Sequence of chain 1.A:
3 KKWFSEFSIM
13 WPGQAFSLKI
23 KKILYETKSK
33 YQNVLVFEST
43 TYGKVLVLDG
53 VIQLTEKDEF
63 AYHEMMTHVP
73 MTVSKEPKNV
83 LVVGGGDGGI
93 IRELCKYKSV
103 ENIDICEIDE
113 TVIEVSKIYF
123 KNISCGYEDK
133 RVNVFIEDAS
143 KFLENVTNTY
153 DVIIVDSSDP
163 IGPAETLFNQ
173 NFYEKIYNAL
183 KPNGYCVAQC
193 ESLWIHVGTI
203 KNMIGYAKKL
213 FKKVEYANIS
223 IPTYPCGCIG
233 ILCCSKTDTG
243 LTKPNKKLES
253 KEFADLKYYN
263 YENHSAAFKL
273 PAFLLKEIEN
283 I

The small molecule below binds the protein below.
Small molecule (SMILES): Cc1ccc(N)cc1

Binding-site contacts:
Ligand atom C2 contacts residue TYR226 of chain 1.A at 3.5 Å (hydrophobic).
Ligand atom C1 contacts residue GLN191 of chain 1.A at 3.9 Å.
Ligand atom C1 contacts residue S4M1 of chain 1.E at 4.0 Å.
Ligand atom C3 contacts residue GLN191 of chain 1.A at 3.5 Å.
Ligand atom C4 contacts residue ASP161 of chain 1.A at 3.7 Å.
Ligand atom C5 contacts residue ILE54 of chain 1.A at 4.3 Å (hydrophobic).
Ligand atom N1 contacts residue PRO227 of chain 1.A at 3.9 Å.
Ligand atom C6 contacts residue GLN55 of chain 1.A at 3.9 Å.
Ligand atom C4 contacts residue ILE231 of chain 1.A at 3.4 Å (hydrophobic).
Ligand atom C1 contacts residue ASP158 of chain 1.A at 3.9 Å.
Ligand atom C7 contacts residue GLN55 of chain 1.A at 3.6 Å.
Ligand atom C3 contacts residue TYR226 of chain 1.A at 3.6 Å (hydrophobic).
Ligand atom C6 contacts residue SER160 of chain 1.A at 4.5 Å.
Ligand atom C7 contacts residue SER160 of chain 1.A at 4.1 Å.
Ligand atom C7 contacts residue SER159 of chain 1.A at 4.0 Å.
Ligand atom N1 contacts residue ASP161 of chain 1.A at 2.8 Å (salt-bridge).
Ligand atom C5 contacts residue TYR226 of chain 1.A at 3.8 Å (hydrophobic).
Ligand atom C1 contacts residue TYR226 of chain 1.A at 3.3 Å (hydrophobic).
Ligand atom N1 contacts residue VAL53 of chain 1.A at 3.6 Å.
Ligand atom N1 contacts residue TRP13 of chain 1.A at 3.9 Å.
Ligand atom C1 contacts residue SER159 of chain 1.A at 3.4 Å.
Ligand atom C6 contacts residue TYR226 of chain 1.A at 3.9 Å (hydrophobic).
Ligand atom N1 contacts residue TYR226 of chain 1.A at 4.3 Å.
Ligand atom C2 contacts residue GLN191 of chain 1.A at 3.9 Å.
Ligand atom C4 contacts residue TYR226 of chain 1.A at 3.6 Å (hydrophobic).
Ligand atom C6 contacts residue VAL53 of chain 1.A at 3.9 Å (hydrophobic).
Ligand atom C7 contacts residue TYR226 of chain 1.A at 3.6 Å (hydrophobic).
Ligand atom C6 contacts residue ASP161 of chain 1.A at 3.6 Å.
Ligand atom C5 contacts residue ASP161 of chain 1.A at 3.3 Å.
Ligand atom C4 contacts residue GLN191 of chain 1.A at 4.1 Å.
Ligand atom C3 contacts residue ILE231 of chain 1.A at 3.6 Å (hydrophobic).
Ligand atom C1 contacts residue TYR64 of chain 1.A at 3.5 Å (hydrophobic).
Ligand atom C7 contacts residue ILE54 of chain 1.A at 4.1 Å (hydrophobic).
Ligand atom C5 contacts residue VAL53 of chain 1.A at 4.2 Å (hydrophobic).
Ligand atom C6 contacts residue ILE54 of chain 1.A at 3.6 Å (hydrophobic).
Ligand atom C2 contacts residue SER159 of chain 1.A at 3.7 Å.